Sequence of chain 1.A:
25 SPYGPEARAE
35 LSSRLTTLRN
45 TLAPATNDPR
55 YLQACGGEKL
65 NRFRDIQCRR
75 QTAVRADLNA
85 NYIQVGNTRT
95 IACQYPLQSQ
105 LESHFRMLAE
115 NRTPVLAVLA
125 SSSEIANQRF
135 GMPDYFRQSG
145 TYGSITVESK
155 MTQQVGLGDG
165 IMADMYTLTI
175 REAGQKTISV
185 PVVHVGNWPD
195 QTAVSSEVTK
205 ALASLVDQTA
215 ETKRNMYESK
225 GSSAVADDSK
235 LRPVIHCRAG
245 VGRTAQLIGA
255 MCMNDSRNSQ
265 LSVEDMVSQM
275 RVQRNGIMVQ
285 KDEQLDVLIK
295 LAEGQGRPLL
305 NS

A protein and the small-molecule ligand that binds it are described below.
Small molecule (SMILES): CC(C)C[C@H](NC(=O)[C@H](Cc1ccc(C(F)(F)P(=O)(O)O)cc1)NC(=O)[C@H](CCC(=O)O)NC(=O)[C@@H](N)CC(=O)O)C(N)=O

Binding-site contacts:
Ligand atom CD contacts residue ARG68 of chain 1.A at 3.7 Å.
Ligand atom P contacts residue CYS241 of chain 1.A at 3.5 Å.
Ligand atom F2 contacts residue GLN195 of chain 1.A at 3.3 Å.
Ligand atom O1P contacts residue ARG242 of chain 1.A at 3.1 Å (salt-bridge).
Ligand atom O2P contacts residue ARG247 of chain 1.A at 3.0 Å (salt-bridge).
Ligand atom O1P contacts residue ARG247 of chain 1.A at 3.0 Å (salt-bridge).
Ligand atom N contacts residue ASP69 of chain 1.A at 2.9 Å (salt-bridge).
Ligand atom C contacts residue ASP69 of chain 1.A at 3.6 Å.
Ligand atom O contacts residue PHE67 of chain 1.A at 3.2 Å.
Ligand atom F2 contacts residue GLN284 of chain 1.A at 3.0 Å.
Ligand atom CE2 contacts residue ALA243 of chain 1.A at 3.6 Å (hydrophobic).
Ligand atom O3P contacts residue ALA243 of chain 1.A at 3.5 Å.
Ligand atom CA contacts residue ASP69 of chain 1.A at 3.3 Å.
Ligand atom CE1 contacts residue VAL245 of chain 1.A at 3.7 Å (hydrophobic).
Ligand atom OD1 contacts residue ARG68 of chain 1.A at 3.2 Å (salt-bridge).
Ligand atom O1P contacts residue CYS241 of chain 1.A at 3.3 Å (h-bond).
Ligand atom CB contacts residue PHE67 of chain 1.A at 3.5 Å (hydrophobic).
Ligand atom O3P contacts residue CYS241 of chain 1.A at 3.1 Å (h-bond).
Ligand atom O1P contacts residue ALA243 of chain 1.A at 3.0 Å (h-bond).
Ligand atom CD2 contacts residue GLN284 of chain 1.A at 3.1 Å.
Ligand atom O3P contacts residue GLY244 of chain 1.A at 3.4 Å (h-bond).
Ligand atom F1 contacts residue GLN195 of chain 1.A at 3.0 Å.
Ligand atom O2P contacts residue GLY246 of chain 1.A at 3.5 Å.
Ligand atom OE1 contacts residue ARG68 of chain 1.A at 2.9 Å (salt-bridge).
Ligand atom CG contacts residue ASP69 of chain 1.A at 3.2 Å.
Ligand atom CG contacts residue ARG68 of chain 1.A at 3.4 Å.
Ligand atom O2P contacts residue CYS241 of chain 1.A at 3.4 Å (h-bond).
Ligand atom O3P contacts residue GLY246 of chain 1.A at 2.8 Å (h-bond).
Ligand atom F1 contacts residue ASP194 of chain 1.A at 3.4 Å.
Ligand atom OD2 contacts residue ARG68 of chain 1.A at 3.0 Å (salt-bridge).
Ligand atom CD2 contacts residue ALA243 of chain 1.A at 3.7 Å (hydrophobic).
Ligand atom O contacts residue ARG68 of chain 1.A at 2.9 Å (salt-bridge).
Ligand atom CG contacts residue ARG68 of chain 1.A at 3.4 Å.
Ligand atom CD1 contacts residue ASP69 of chain 1.A at 3.5 Å.
Ligand atom CB contacts residue ASP69 of chain 1.A at 3.5 Å.
Ligand atom CZ contacts residue ALA243 of chain 1.A at 3.7 Å (hydrophobic).
Ligand atom C1 contacts residue GLN195 of chain 1.A at 3.4 Å.
Ligand atom CZ contacts residue GLN195 of chain 1.A at 3.4 Å.
Ligand atom O3P contacts residue VAL245 of chain 1.A at 3.0 Å (h-bond).
Ligand atom N contacts residue ASP69 of chain 1.A at 3.2 Å (salt-bridge).